Binding-site contacts:
Ligand atom C4 contacts residue ASN285 of chain 1.D at 4.2 Å.
Ligand atom C3 contacts residue ASN285 of chain 1.D at 3.8 Å.
Ligand atom C7 contacts residue ASN285 of chain 1.D at 4.0 Å.
Ligand atom O5 contacts residue ASN285 of chain 1.D at 2.4 Å (h-bond).
Ligand atom C2 contacts residue ASN285 of chain 1.D at 2.5 Å.
Ligand atom C5 contacts residue ASN285 of chain 1.D at 3.7 Å.
Ligand atom C1 contacts residue ASN285 of chain 1.D at 1.4 Å.
Ligand atom N2 contacts residue ASN285 of chain 1.D at 2.9 Å (h-bond).
Ligand atom C8 contacts residue ASN285 of chain 1.D at 3.8 Å.

This protein binds this small molecule.
Small molecule (SMILES): CC(=O)N[C@@H]1[C@@H](O)[C@H](O)[C@@H](CO)O[C@H]1O

Sequence of chain 1.D:
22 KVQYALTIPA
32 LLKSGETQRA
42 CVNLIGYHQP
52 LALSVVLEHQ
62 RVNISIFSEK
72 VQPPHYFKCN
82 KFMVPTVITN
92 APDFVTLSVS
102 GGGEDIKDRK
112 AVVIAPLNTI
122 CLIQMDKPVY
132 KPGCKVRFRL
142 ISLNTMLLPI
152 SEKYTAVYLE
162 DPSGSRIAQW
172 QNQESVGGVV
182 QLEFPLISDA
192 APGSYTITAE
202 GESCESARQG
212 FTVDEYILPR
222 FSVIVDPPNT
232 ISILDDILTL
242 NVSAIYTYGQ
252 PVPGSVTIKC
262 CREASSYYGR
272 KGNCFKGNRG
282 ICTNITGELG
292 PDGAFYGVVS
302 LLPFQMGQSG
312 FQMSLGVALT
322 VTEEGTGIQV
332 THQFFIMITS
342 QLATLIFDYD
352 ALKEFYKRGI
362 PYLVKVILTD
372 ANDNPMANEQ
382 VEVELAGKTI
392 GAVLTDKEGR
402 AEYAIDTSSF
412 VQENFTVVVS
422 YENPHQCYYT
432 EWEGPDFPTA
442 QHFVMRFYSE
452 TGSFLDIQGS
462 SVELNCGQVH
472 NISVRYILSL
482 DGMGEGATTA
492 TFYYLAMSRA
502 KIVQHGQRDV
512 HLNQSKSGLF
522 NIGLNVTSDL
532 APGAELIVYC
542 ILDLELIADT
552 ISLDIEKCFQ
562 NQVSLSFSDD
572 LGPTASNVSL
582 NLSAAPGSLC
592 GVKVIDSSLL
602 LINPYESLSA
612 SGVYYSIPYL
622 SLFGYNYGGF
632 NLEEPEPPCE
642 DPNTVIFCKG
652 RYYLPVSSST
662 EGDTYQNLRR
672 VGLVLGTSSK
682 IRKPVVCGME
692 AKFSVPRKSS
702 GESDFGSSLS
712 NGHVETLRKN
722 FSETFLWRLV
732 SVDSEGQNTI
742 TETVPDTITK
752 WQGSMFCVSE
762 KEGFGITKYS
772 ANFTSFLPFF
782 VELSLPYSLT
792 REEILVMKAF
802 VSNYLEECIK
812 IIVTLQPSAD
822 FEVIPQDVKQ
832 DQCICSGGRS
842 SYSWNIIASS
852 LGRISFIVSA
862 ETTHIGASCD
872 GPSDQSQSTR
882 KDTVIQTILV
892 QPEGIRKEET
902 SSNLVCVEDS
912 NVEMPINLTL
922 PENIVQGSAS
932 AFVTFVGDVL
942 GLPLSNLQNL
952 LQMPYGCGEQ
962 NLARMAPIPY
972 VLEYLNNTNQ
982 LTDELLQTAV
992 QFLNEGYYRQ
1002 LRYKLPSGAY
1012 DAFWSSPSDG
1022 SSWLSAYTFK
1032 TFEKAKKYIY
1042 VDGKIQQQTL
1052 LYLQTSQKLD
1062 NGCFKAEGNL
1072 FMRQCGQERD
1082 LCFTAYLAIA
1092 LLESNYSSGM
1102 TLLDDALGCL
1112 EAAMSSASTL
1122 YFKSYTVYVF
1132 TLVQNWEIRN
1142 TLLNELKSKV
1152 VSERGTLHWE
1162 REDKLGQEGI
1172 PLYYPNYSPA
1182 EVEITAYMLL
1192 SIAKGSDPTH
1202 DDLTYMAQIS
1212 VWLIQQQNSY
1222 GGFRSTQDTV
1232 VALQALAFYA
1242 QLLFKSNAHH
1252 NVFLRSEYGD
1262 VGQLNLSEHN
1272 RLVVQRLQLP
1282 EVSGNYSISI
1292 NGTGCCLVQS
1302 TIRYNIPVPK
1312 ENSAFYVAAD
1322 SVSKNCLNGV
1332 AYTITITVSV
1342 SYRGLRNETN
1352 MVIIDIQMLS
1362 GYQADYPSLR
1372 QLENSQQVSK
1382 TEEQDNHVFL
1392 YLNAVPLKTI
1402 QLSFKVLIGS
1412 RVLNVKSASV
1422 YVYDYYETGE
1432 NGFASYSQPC